This small molecule binds to this protein.
Small molecule (SMILES): O=C(NO)[C@@H](Cc1ccc(F)cc1)C(=O)NCc1ccccc1

Sequence of chain 1.B:
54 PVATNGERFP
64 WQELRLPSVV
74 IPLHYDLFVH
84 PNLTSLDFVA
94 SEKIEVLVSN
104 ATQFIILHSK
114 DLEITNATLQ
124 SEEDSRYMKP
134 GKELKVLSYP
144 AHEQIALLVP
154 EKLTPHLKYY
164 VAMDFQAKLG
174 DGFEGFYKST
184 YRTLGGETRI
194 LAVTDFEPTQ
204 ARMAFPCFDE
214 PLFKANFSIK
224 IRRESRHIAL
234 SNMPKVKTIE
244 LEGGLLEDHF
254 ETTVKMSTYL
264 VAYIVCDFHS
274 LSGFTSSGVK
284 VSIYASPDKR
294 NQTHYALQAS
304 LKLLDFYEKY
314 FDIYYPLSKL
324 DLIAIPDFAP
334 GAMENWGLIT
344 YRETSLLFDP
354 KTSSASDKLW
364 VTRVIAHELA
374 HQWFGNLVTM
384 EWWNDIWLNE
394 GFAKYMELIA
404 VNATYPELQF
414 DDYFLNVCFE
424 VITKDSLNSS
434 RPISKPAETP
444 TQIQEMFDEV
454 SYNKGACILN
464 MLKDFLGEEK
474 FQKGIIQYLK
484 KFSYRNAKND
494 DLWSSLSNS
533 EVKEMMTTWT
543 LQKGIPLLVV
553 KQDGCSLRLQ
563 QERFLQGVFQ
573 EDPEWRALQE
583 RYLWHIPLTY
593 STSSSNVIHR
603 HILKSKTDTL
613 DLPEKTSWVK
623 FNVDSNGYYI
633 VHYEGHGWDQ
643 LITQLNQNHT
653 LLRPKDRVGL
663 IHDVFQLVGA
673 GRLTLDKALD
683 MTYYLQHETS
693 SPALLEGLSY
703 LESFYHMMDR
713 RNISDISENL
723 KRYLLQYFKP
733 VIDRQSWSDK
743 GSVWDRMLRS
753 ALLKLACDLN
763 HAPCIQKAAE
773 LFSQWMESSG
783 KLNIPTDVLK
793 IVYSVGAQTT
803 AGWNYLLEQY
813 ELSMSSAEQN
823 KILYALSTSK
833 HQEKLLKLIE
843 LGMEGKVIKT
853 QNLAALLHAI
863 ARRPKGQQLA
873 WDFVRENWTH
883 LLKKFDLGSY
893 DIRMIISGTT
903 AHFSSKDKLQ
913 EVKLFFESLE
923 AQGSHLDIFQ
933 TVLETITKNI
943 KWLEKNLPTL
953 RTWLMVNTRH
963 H

Binding-site contacts:
Ligand atom C12 contacts residue ZN1 of chain 1.P at 3.1 Å.
Ligand atom C20 contacts residue GLU200 of chain 1.B at 3.4 Å.
Ligand atom C11 contacts residue TYR455 of chain 1.B at 3.6 Å (hydrophobic).
Ligand atom O15 contacts residue GLU393 of chain 1.B at 2.9 Å (salt-bridge).
Ligand atom O2 contacts residue ZN1 of chain 1.P at 2.2 Å.
Ligand atom C12 contacts residue HIS370 of chain 1.B at 3.9 Å.
Ligand atom C12 contacts residue GLU371 of chain 1.B at 3.9 Å.
Ligand atom O15 contacts residue ZN1 of chain 1.P at 2.2 Å.
Ligand atom O15 contacts residue HIS370 of chain 1.B at 3.1 Å (h-bond).
Ligand atom N1 contacts residue GLU371 of chain 1.B at 2.9 Å (salt-bridge).
Ligand atom O2 contacts residue GLU393 of chain 1.B at 3.4 Å (salt-bridge).
Ligand atom O15 contacts residue TYR455 of chain 1.B at 2.7 Å (h-bond).
Ligand atom F29 contacts residue GLU200 of chain 1.B at 2.4 Å.
Ligand atom C19 contacts residue PRO333 of chain 1.B at 3.4 Å (hydrophobic).
Ligand atom C20 contacts residue PRO333 of chain 1.B at 3.6 Å (hydrophobic).
Ligand atom C6 contacts residue PHE450 of chain 1.B at 3.4 Å (hydrophobic).
Ligand atom C22 contacts residue PHE450 of chain 1.B at 3.9 Å (hydrophobic).
Ligand atom C12 contacts residue ALA335 of chain 1.B at 3.8 Å (hydrophobic).
Ligand atom C18 contacts residue ALA335 of chain 1.B at 3.8 Å (hydrophobic).
Ligand atom C12 contacts residue GLU393 of chain 1.B at 3.7 Å.
Ligand atom C19 contacts residue MET336 of chain 1.B at 3.6 Å (hydrophobic).
Ligand atom C11 contacts residue ALA335 of chain 1.B at 3.6 Å (hydrophobic).
Ligand atom C7 contacts residue PHE450 of chain 1.B at 3.5 Å (hydrophobic).
Ligand atom C4 contacts residue TYR892 of chain 1.B at 3.7 Å (hydrophobic).
Ligand atom C17 contacts residue PRO333 of chain 1.B at 3.9 Å (hydrophobic).
Ligand atom C19 contacts residue GLU200 of chain 1.B at 3.8 Å.
Ligand atom N1 contacts residue GLU337 of chain 1.B at 3.9 Å.
Ligand atom O2 contacts residue HIS370 of chain 1.B at 2.9 Å (h-bond).
Ligand atom C18 contacts residue PRO333 of chain 1.B at 3.7 Å (hydrophobic).
Ligand atom O2 contacts residue GLU337 of chain 1.B at 3.3 Å (salt-bridge).
Ligand atom C18 contacts residue GLU200 of chain 1.B at 3.9 Å.
Ligand atom N1 contacts residue ALA335 of chain 1.B at 3.1 Å (h-bond).
Ligand atom O2 contacts residue HIS374 of chain 1.B at 3.2 Å.
Ligand atom N1 contacts residue ZN1 of chain 1.P at 3.1 Å.
Ligand atom C16 contacts residue TYR455 of chain 1.B at 2.9 Å (hydrophobic).
Ligand atom N1 contacts residue HIS370 of chain 1.B at 3.8 Å.
Ligand atom O2 contacts residue GLU371 of chain 1.B at 2.7 Å (salt-bridge).
Ligand atom C12 contacts residue TYR455 of chain 1.B at 3.4 Å (hydrophobic).
Ligand atom N1 contacts residue GLU393 of chain 1.B at 3.9 Å.
Ligand atom F29 contacts residue ASP198 of chain 1.B at 3.1 Å.